The small molecule below binds the protein below.
Small molecule (SMILES): CC(=O)N[C@@H]1[C@@H](O)[C@H](O)[C@@H](CO)O[C@H]1O

Sequence of chain 3.A:
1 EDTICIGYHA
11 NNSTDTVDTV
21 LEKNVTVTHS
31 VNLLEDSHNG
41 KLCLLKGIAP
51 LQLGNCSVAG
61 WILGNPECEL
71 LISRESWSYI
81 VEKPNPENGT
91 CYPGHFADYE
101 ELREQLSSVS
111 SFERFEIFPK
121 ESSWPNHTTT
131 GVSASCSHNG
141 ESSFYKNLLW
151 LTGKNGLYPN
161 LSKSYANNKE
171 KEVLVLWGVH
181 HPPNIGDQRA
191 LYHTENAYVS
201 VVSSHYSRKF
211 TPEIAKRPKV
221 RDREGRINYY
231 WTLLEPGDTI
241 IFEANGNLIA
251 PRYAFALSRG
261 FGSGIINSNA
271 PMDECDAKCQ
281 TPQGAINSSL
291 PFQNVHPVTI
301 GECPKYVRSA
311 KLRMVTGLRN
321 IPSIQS

Binding-site contacts:
Ligand atom C1 contacts residue ASN55 of chain 3.A at 1.4 Å.
Ligand atom C6 contacts residue GLU87 of chain 3.A at 3.5 Å.
Ligand atom O5 contacts residue GLU87 of chain 3.A at 3.0 Å (salt-bridge).
Ligand atom C4 contacts residue ASN55 of chain 3.A at 4.2 Å.
Ligand atom O7 contacts residue ASN55 of chain 3.A at 3.2 Å (h-bond).
Ligand atom C2 contacts residue ASN55 of chain 3.A at 2.5 Å.
Ligand atom N2 contacts residue ASN55 of chain 3.A at 2.9 Å (h-bond).
Ligand atom C3 contacts residue ASN55 of chain 3.A at 3.8 Å.
Ligand atom C5 contacts residue ASN55 of chain 3.A at 3.7 Å.
Ligand atom O5 contacts residue ASN55 of chain 3.A at 2.3 Å (h-bond).
Ligand atom C7 contacts residue ASN55 of chain 3.A at 3.3 Å.
Ligand atom C5 contacts residue GLU87 of chain 3.A at 3.9 Å.
Ligand atom O7 contacts residue ASN88 of chain 3.A at 4.4 Å.
Ligand atom C1 contacts residue GLU87 of chain 3.A at 4.1 Å.